Binding-site contacts:
Ligand atom C8 contacts residue ILE1132 of chain 1.B at 4.0 Å (hydrophobic).
Ligand atom C2 contacts residue ASN1134 of chain 1.B at 2.5 Å.
Ligand atom C3 contacts residue ASN1134 of chain 1.B at 3.8 Å.
Ligand atom C6 contacts residue ASN1134 of chain 1.B at 4.3 Å.
Ligand atom O6 contacts residue ASN1134 of chain 1.B at 3.8 Å.
Ligand atom C4 contacts residue ASN1134 of chain 1.B at 4.2 Å.
Ligand atom C1 contacts residue ASN1134 of chain 1.B at 1.4 Å.
Ligand atom O5 contacts residue ASN1134 of chain 1.B at 2.3 Å (h-bond).
Ligand atom C5 contacts residue ASN1134 of chain 1.B at 3.6 Å.
Ligand atom C7 contacts residue ASN1134 of chain 1.B at 3.7 Å.
Ligand atom N2 contacts residue ASN1134 of chain 1.B at 2.9 Å (h-bond).
Ligand atom O7 contacts residue ASN1134 of chain 1.B at 4.0 Å.

This small molecule binds to this protein.
Small molecule (SMILES): CC(=O)N[C@H]1[C@H](O[C@H]2[C@H](O)[C@@H](NC(C)=O)CO[C@@H]2CO)O[C@H](CO)[C@@H](O)[C@@H]1O

Sequence of chain 1.B:
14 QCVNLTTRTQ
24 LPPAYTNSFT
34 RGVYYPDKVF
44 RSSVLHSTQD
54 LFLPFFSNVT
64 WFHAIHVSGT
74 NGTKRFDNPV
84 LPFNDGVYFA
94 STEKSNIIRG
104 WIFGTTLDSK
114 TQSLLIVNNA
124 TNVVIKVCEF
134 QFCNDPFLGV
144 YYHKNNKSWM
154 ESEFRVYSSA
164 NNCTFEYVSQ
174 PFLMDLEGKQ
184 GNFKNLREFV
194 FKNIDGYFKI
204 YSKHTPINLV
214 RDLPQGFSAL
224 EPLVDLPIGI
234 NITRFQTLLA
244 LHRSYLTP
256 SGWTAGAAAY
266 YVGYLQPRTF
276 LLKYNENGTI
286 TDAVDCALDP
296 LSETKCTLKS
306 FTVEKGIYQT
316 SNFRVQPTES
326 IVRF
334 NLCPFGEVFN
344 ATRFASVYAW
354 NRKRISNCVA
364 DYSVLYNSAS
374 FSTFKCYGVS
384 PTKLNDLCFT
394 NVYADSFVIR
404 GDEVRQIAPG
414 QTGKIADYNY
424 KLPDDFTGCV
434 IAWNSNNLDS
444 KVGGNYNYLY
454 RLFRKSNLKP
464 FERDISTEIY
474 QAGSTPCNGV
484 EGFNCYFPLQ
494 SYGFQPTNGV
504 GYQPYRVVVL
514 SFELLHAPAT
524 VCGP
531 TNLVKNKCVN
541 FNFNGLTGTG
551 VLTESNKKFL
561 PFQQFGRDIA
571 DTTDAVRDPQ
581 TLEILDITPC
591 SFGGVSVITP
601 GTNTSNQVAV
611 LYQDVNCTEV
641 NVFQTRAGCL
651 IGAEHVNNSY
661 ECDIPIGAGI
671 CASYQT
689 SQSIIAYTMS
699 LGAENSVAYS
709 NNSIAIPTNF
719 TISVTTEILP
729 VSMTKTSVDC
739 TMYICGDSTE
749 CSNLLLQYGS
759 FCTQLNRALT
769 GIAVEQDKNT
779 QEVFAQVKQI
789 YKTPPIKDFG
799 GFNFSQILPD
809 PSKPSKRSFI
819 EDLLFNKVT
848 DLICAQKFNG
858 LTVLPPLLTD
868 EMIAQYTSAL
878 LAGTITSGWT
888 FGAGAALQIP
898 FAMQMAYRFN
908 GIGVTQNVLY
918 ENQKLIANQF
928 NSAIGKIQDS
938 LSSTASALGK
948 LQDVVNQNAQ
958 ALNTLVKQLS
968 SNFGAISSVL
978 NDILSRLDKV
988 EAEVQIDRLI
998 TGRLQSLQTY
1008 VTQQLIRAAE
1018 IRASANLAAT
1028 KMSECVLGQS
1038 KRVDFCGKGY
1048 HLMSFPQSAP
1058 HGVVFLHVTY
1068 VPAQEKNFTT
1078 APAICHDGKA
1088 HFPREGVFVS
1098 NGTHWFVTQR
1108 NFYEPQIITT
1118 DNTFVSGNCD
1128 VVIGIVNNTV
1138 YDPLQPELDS